A small-molecule ligand and the protein it binds are described below.
Small molecule (SMILES): N[C@@H](CCC(=O)O)C(=O)O

Binding-site contacts:
Ligand atom CG contacts residue GLU727 of chain 1.C at 3.3 Å.
Ligand atom CG contacts residue LEU672 of chain 1.C at 4.1 Å (hydrophobic).
Ligand atom N contacts residue PRO500 of chain 1.C at 2.7 Å (h-bond).
Ligand atom OE1 contacts residue LEU672 of chain 1.C at 3.5 Å.
Ligand atom OE2 contacts residue THR677 of chain 1.C at 3.4 Å.
Ligand atom OE2 contacts residue LEU725 of chain 1.C at 4.5 Å.
Ligand atom O contacts residue THR502 of chain 1.C at 4.3 Å.
Ligand atom CA contacts residue PRO500 of chain 1.C at 4.0 Å (hydrophobic).
Ligand atom CB contacts residue SER676 of chain 1.C at 4.0 Å.
Ligand atom CB contacts residue GLU727 of chain 1.C at 4.0 Å.
Ligand atom N contacts residue TYR472 of chain 1.C at 3.9 Å.
Ligand atom O contacts residue GLY675 of chain 1.C at 3.8 Å.
Ligand atom CB contacts residue TYR472 of chain 1.C at 3.7 Å (hydrophobic).
Ligand atom N contacts residue GLU727 of chain 1.C at 2.8 Å (salt-bridge).
Ligand atom C contacts residue THR502 of chain 1.C at 3.5 Å.
Ligand atom CD contacts residue THR677 of chain 1.C at 3.5 Å.
Ligand atom CB contacts residue LEU672 of chain 1.C at 4.2 Å (hydrophobic).
Ligand atom CB contacts residue GLY675 of chain 1.C at 4.2 Å.
Ligand atom O contacts residue SER676 of chain 1.C at 2.9 Å (h-bond).
Ligand atom CA contacts residue SER676 of chain 1.C at 4.1 Å.
Ligand atom CA contacts residue GLU727 of chain 1.C at 3.5 Å.
Ligand atom OE1 contacts residue THR677 of chain 1.C at 3.0 Å.
Ligand atom OE1 contacts residue GLY675 of chain 1.C at 3.8 Å.
Ligand atom C contacts residue ARG507 of chain 1.C at 3.6 Å.
Ligand atom N contacts residue THR502 of chain 1.C at 3.6 Å (h-bond).
Ligand atom O contacts residue ARG507 of chain 1.C at 2.8 Å (salt-bridge).
Ligand atom C contacts residue TYR472 of chain 1.C at 3.8 Å (hydrophobic).
Ligand atom C contacts residue SER676 of chain 1.C at 3.8 Å.
Ligand atom CD contacts residue GLU727 of chain 1.C at 4.4 Å.
Ligand atom C contacts residue LEU501 of chain 1.C at 4.5 Å (hydrophobic).
Ligand atom OE2 contacts residue LEU726 of chain 1.C at 4.0 Å.
Ligand atom N contacts residue TYR754 of chain 1.C at 3.9 Å.
Ligand atom C contacts residue PRO500 of chain 1.C at 4.0 Å (hydrophobic).
Ligand atom CA contacts residue TYR472 of chain 1.C at 4.2 Å (hydrophobic).
Ligand atom O contacts residue TYR472 of chain 1.C at 3.6 Å.
Ligand atom OE1 contacts residue SER676 of chain 1.C at 4.0 Å.
Ligand atom OE2 contacts residue LEU672 of chain 1.C at 4.2 Å.
Ligand atom CD contacts residue LEU672 of chain 1.C at 3.8 Å (hydrophobic).
Ligand atom OE2 contacts residue GLU727 of chain 1.C at 4.0 Å.
Ligand atom CA contacts residue THR502 of chain 1.C at 3.4 Å.

Sequence of chain 1.C:
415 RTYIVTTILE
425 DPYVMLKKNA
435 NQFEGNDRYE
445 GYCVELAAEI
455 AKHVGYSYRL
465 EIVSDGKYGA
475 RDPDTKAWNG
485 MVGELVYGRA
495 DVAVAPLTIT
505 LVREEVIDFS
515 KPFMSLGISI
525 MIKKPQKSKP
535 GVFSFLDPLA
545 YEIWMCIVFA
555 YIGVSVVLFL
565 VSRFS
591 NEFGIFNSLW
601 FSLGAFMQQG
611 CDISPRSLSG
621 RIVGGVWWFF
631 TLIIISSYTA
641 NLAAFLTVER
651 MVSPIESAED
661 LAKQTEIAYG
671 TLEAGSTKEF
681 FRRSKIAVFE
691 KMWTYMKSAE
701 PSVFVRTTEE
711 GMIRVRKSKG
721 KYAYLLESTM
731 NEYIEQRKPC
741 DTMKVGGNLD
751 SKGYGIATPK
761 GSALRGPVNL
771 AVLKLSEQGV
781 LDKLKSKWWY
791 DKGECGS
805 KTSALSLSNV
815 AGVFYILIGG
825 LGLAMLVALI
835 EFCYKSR